Sequence of chain 1.I:
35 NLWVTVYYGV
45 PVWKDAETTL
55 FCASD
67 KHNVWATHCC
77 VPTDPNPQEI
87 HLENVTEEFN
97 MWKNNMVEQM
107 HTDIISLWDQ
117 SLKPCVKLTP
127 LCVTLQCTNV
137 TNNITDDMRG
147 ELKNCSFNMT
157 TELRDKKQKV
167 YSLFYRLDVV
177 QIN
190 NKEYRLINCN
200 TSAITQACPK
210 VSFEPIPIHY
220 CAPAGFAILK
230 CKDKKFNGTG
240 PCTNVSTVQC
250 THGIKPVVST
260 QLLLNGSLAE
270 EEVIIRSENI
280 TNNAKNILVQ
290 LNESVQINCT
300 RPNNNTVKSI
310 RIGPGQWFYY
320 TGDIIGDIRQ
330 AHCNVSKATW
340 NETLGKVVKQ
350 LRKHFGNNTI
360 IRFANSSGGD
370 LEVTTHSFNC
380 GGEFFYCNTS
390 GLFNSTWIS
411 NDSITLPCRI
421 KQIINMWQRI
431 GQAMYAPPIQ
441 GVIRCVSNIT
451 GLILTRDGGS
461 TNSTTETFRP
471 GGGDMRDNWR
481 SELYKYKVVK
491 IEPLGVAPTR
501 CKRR

Binding-site contacts:
Ligand atom C8 contacts residue ASP322 of chain 1.I at 4.0 Å.
Ligand atom C8 contacts residue ASN150 of chain 1.I at 4.5 Å.
Ligand atom C8 contacts residue LEU169 of chain 1.I at 3.8 Å (hydrophobic).
Ligand atom C2 contacts residue ASN150 of chain 1.I at 2.5 Å.
Ligand atom C4 contacts residue ASN150 of chain 1.I at 4.4 Å.
Ligand atom C7 contacts residue ASN150 of chain 1.I at 3.4 Å.
Ligand atom C3 contacts residue ASN150 of chain 1.I at 3.9 Å.
Ligand atom O5 contacts residue ASN150 of chain 1.I at 2.5 Å (h-bond).
Ligand atom C8 contacts residue VAL136 of chain 1.I at 3.8 Å (hydrophobic).
Ligand atom C6 contacts residue TYR167 of chain 1.I at 3.7 Å (hydrophobic).
Ligand atom C1 contacts residue ASN150 of chain 1.I at 1.5 Å.
Ligand atom O7 contacts residue ASN150 of chain 1.I at 3.5 Å (h-bond).
Ligand atom C7 contacts residue LEU169 of chain 1.I at 4.4 Å (hydrophobic).
Ligand atom N2 contacts residue ASN150 of chain 1.I at 2.9 Å (h-bond).
Ligand atom O7 contacts residue VAL136 of chain 1.I at 4.5 Å.
Ligand atom C5 contacts residue ASN150 of chain 1.I at 3.8 Å.
Ligand atom C5 contacts residue TYR167 of chain 1.I at 4.0 Å (hydrophobic).
Ligand atom C8 contacts residue TYR167 of chain 1.I at 3.6 Å (hydrophobic).
Ligand atom O5 contacts residue TYR167 of chain 1.I at 4.1 Å.

This small molecule binds to this protein.
Small molecule (SMILES): CC(=O)N[C@H]1[C@H](O[C@H]2[C@H](O)[C@@H](NC(C)=O)CO[C@@H]2CO)O[C@H](CO)[C@@H](O)[C@@H]1O